Sequence of chain 1.B:
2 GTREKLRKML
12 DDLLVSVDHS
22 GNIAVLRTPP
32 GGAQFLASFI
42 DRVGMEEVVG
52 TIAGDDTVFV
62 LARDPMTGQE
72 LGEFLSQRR

Sequence of chain 4.A:
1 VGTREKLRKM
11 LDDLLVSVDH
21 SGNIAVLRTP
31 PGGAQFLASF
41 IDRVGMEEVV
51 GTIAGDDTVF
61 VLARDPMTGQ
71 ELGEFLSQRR

The protein below binds the small molecule below.
Small molecule (SMILES): NC(=[NH2+])NCCC[C@H](N)C(=O)O

Binding-site contacts:
Ligand atom CZ contacts residue GLY32 of chain 1.B at 3.8 Å.
Ligand atom CD contacts residue GLN35 of chain 2.A at 3.5 Å.
Ligand atom C contacts residue GLN35 of chain 2.A at 3.9 Å.
Ligand atom CD contacts residue SER39 of chain 2.A at 3.6 Å.
Ligand atom C contacts residue GLY55 of chain 4.A at 3.8 Å.
Ligand atom N contacts residue THR58 of chain 4.A at 3.3 Å (h-bond).
Ligand atom NH1 contacts residue GLY32 of chain 1.B at 3.7 Å.
Ligand atom CG contacts residue GLN35 of chain 2.A at 3.1 Å.
Ligand atom CA contacts residue ASP42 of chain 2.A at 3.6 Å.
Ligand atom C contacts residue THR52 of chain 2.A at 3.7 Å.
Ligand atom N contacts residue ASP57 of chain 4.A at 3.0 Å (salt-bridge).
Ligand atom OXT contacts residue GLY55 of chain 4.A at 3.5 Å.
Ligand atom OXT contacts residue ASP57 of chain 4.A at 3.0 Å (salt-bridge).
Ligand atom NH1 contacts residue GOL1 of chain 1.F at 3.1 Å (h-bond).
Ligand atom NH1 contacts residue ASP56 of chain 1.B at 2.8 Å (salt-bridge).
Ligand atom NH1 contacts residue PRO31 of chain 1.B at 3.5 Å.
Ligand atom NH2 contacts residue GLY32 of chain 1.B at 3.3 Å.
Ligand atom CB contacts residue ASP42 of chain 2.A at 3.6 Å.
Ligand atom N contacts residue ASP42 of chain 2.A at 2.6 Å (salt-bridge).
Ligand atom CB contacts residue GLN35 of chain 2.A at 3.3 Å.
Ligand atom NH2 contacts residue ASP56 of chain 1.B at 2.8 Å (salt-bridge).
Ligand atom O contacts residue GLY55 of chain 4.A at 3.2 Å.
Ligand atom O contacts residue ILE53 of chain 2.A at 3.7 Å.
Ligand atom CB contacts residue ALA38 of chain 2.A at 3.6 Å (hydrophobic).
Ligand atom O contacts residue GLN35 of chain 2.A at 3.2 Å (h-bond).
Ligand atom NE contacts residue SER39 of chain 2.A at 3.8 Å.
Ligand atom N contacts residue THR52 of chain 2.A at 3.1 Å (h-bond).
Ligand atom O contacts residue ASP56 of chain 4.A at 3.3 Å (salt-bridge).
Ligand atom OXT contacts residue ASP56 of chain 4.A at 2.6 Å (salt-bridge).
Ligand atom NH2 contacts residue GLN35 of chain 2.A at 3.0 Å (h-bond).
Ligand atom NH2 contacts residue ASP56 of chain 4.A at 3.8 Å.
Ligand atom CZ contacts residue ASP56 of chain 1.B at 3.6 Å.
Ligand atom OXT contacts residue THR58 of chain 4.A at 3.4 Å (h-bond).
Ligand atom O contacts residue ALA54 of chain 2.A at 3.1 Å (h-bond).
Ligand atom NH1 contacts residue ARG1 of chain 3.E at 3.7 Å.
Ligand atom NH1 contacts residue ASP56 of chain 4.A at 3.3 Å (salt-bridge).
Ligand atom CZ contacts residue ASP56 of chain 4.A at 3.6 Å.
Ligand atom CG contacts residue ASP56 of chain 4.A at 3.9 Å.
Ligand atom CA contacts residue THR52 of chain 2.A at 3.3 Å.
Ligand atom C contacts residue ASP56 of chain 4.A at 3.3 Å.

Sequence of chain 2.A:
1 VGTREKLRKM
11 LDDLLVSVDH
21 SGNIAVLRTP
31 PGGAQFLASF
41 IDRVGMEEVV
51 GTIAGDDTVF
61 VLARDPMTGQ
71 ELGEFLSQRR